Binding-site contacts:
Ligand atom C12 contacts residue ASP187 of chain 1.A at 3.6 Å.
Ligand atom C3 contacts residue GLU166 of chain 1.A at 3.4 Å.
Ligand atom N contacts residue HIS163 of chain 1.A at 2.8 Å (h-bond).
Ligand atom C4 contacts residue CYS145 of chain 1.A at 3.9 Å (hydrophobic).
Ligand atom C2 contacts residue PHE140 of chain 1.A at 3.5 Å (hydrophobic).
Ligand atom C12 contacts residue MET49 of chain 1.A at 3.2 Å (hydrophobic).
Ligand atom C11 contacts residue ARG188 of chain 1.A at 3.4 Å.
Ligand atom C12 contacts residue MET165 of chain 1.A at 3.7 Å (hydrophobic).
Ligand atom C3 contacts residue HIS163 of chain 1.A at 4.0 Å.
Ligand atom C2 contacts residue LEU141 of chain 1.A at 3.5 Å (hydrophobic).
Ligand atom CL contacts residue HIS41 of chain 1.A at 3.2 Å.
Ligand atom C1 contacts residue ASN142 of chain 1.A at 3.7 Å.
Ligand atom C14 contacts residue HIS164 of chain 1.A at 3.7 Å.
Ligand atom C10 contacts residue MET49 of chain 1.A at 3.9 Å (hydrophobic).
Ligand atom O2 contacts residue GLN189 of chain 1.A at 3.4 Å.
Ligand atom CL contacts residue MET165 of chain 1.A at 3.8 Å.
Ligand atom C3 contacts residue PHE140 of chain 1.A at 3.1 Å (hydrophobic).
Ligand atom C13 contacts residue MET165 of chain 1.A at 3.7 Å (hydrophobic).
Ligand atom C11 contacts residue GLN189 of chain 1.A at 3.4 Å.
Ligand atom C11 contacts residue MET49 of chain 1.A at 3.4 Å (hydrophobic).
Ligand atom C2 contacts residue GLU166 of chain 1.A at 3.7 Å.
Ligand atom O contacts residue GLU166 of chain 1.A at 3.1 Å (salt-bridge).
Ligand atom C14 contacts residue MET165 of chain 1.A at 3.8 Å (hydrophobic).
Ligand atom CL contacts residue ASP187 of chain 1.A at 3.3 Å.
Ligand atom C13 contacts residue MET49 of chain 1.A at 3.7 Å (hydrophobic).
Ligand atom N contacts residue PHE140 of chain 1.A at 3.6 Å.
Ligand atom C2 contacts residue ASN142 of chain 1.A at 3.8 Å.
Ligand atom N contacts residue GLU166 of chain 1.A at 3.8 Å.
Ligand atom N1 contacts residue CYS145 of chain 1.A at 3.7 Å.
Ligand atom O contacts residue MET165 of chain 1.A at 3.4 Å.
Ligand atom C14 contacts residue HIS41 of chain 1.A at 3.9 Å.
Ligand atom C1 contacts residue LEU141 of chain 1.A at 3.8 Å (hydrophobic).
Ligand atom C contacts residue ASN142 of chain 1.A at 3.8 Å.
Ligand atom CL contacts residue HIS164 of chain 1.A at 3.6 Å.
Ligand atom C12 contacts residue ARG188 of chain 1.A at 3.4 Å.
Ligand atom C4 contacts residue GLU166 of chain 1.A at 3.7 Å.
Ligand atom C4 contacts residue HIS163 of chain 1.A at 3.3 Å.
Ligand atom C9 contacts residue GLN189 of chain 1.A at 3.7 Å.
Ligand atom C3 contacts residue LEU141 of chain 1.A at 3.9 Å (hydrophobic).
Ligand atom N contacts residue SER144 of chain 1.A at 3.7 Å.

The protein below binds the small molecule below.
Small molecule (SMILES): Cc1ccncc1NC(=O)CN1C(=O)COc2ccc(Cl)cc21

Sequence of chain 1.A:
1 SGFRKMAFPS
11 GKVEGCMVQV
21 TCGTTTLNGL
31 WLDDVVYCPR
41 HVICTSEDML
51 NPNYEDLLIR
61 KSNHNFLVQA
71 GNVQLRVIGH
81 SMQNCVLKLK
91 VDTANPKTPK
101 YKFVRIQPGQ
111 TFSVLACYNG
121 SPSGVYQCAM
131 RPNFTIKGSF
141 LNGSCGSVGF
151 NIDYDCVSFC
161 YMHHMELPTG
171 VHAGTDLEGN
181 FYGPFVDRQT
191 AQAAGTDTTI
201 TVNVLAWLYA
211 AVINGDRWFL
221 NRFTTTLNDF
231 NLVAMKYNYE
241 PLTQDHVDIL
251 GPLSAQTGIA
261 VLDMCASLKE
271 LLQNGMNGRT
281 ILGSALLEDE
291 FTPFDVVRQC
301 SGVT

Sequence of chain 2.A:
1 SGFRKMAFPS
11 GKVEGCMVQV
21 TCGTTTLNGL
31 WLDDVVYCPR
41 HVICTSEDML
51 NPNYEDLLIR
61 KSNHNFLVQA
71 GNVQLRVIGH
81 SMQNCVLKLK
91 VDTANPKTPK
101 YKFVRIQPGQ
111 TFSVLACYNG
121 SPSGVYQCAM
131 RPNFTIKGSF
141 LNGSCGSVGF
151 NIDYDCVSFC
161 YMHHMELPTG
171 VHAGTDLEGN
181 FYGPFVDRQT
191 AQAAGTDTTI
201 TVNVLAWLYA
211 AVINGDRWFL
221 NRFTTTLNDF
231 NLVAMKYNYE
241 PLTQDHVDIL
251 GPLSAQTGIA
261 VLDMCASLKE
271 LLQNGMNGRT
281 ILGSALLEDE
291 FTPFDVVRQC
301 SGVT